Binding-site contacts:
Ligand atom C11 contacts residue GLN262 of chain 1.A at 3.5 Å.
Ligand atom O6 contacts residue TYR20 of chain 1.A at 3.5 Å (h-bond).
Ligand atom N4 contacts residue PHE182 of chain 1.A at 3.6 Å.
Ligand atom O3 contacts residue GLY220 of chain 1.A at 3.5 Å.
Ligand atom O2 contacts residue ASP181 of chain 1.A at 3.7 Å.
Ligand atom S1 contacts residue ASP181 of chain 1.A at 3.5 Å (salt-bridge).
Ligand atom C16 contacts residue ASP48 of chain 1.A at 3.5 Å.
Ligand atom C13 contacts residue ASP48 of chain 1.A at 3.5 Å.
Ligand atom N1 contacts residue ASP181 of chain 1.A at 2.8 Å (salt-bridge).
Ligand atom O1 contacts residue GLY218 of chain 1.A at 3.7 Å.
Ligand atom O3 contacts residue CYS215 of chain 1.A at 3.5 Å (h-bond).
Ligand atom C2 contacts residue ALA217 of chain 1.A at 3.6 Å (hydrophobic).
Ligand atom C5 contacts residue PHE182 of chain 1.A at 3.5 Å (hydrophobic).
Ligand atom O2 contacts residue ALA217 of chain 1.A at 3.0 Å (h-bond).
Ligand atom O1 contacts residue CYS215 of chain 1.A at 3.4 Å (h-bond).
Ligand atom C4 contacts residue ASP181 of chain 1.A at 3.5 Å.
Ligand atom S1 contacts residue CYS215 of chain 1.A at 3.5 Å (h-bond).
Ligand atom C7 contacts residue TYR46 of chain 1.A at 3.5 Å (hydrophobic).
Ligand atom O2 contacts residue ARG221 of chain 1.A at 3.2 Å (salt-bridge).
Ligand atom O3 contacts residue ARG221 of chain 1.A at 3.0 Å (salt-bridge).
Ligand atom O6 contacts residue GLN262 of chain 1.A at 3.0 Å (h-bond).
Ligand atom O1 contacts residue GLY220 of chain 1.A at 2.9 Å (h-bond).
Ligand atom O5 contacts residue ARG254 of chain 1.A at 2.8 Å (salt-bridge).
Ligand atom O5 contacts residue ARG24 of chain 1.A at 3.6 Å.
Ligand atom C6 contacts residue ALA217 of chain 1.A at 3.7 Å (hydrophobic).
Ligand atom C6 contacts residue PHE182 of chain 1.A at 3.7 Å (hydrophobic).
Ligand atom C20 contacts residue PHE182 of chain 1.A at 3.5 Å (hydrophobic).
Ligand atom O1 contacts residue ALA217 of chain 1.A at 3.3 Å.
Ligand atom O6 contacts residue ARG254 of chain 1.A at 2.8 Å (salt-bridge).
Ligand atom C2 contacts residue PHE182 of chain 1.A at 3.4 Å (hydrophobic).
Ligand atom C5 contacts residue ASP181 of chain 1.A at 3.6 Å.
Ligand atom O7 contacts residue ARG24 of chain 1.A at 2.8 Å (salt-bridge).
Ligand atom O7 contacts residue TYR20 of chain 1.A at 3.4 Å (h-bond).
Ligand atom O1 contacts residue ILE219 of chain 1.A at 3.4 Å (h-bond).
Ligand atom O6 contacts residue GLY259 of chain 1.A at 3.5 Å.
Ligand atom C1 contacts residue TYR46 of chain 1.A at 3.5 Å (hydrophobic).
Ligand atom O3 contacts residue ASP181 of chain 1.A at 3.4 Å (salt-bridge).
Ligand atom O2 contacts residue SER216 of chain 1.A at 3.0 Å (h-bond).
Ligand atom O2 contacts residue CYS215 of chain 1.A at 3.5 Å (h-bond).
Ligand atom C15 contacts residue GLY259 of chain 1.A at 3.6 Å.

Sequence of chain 1.A:
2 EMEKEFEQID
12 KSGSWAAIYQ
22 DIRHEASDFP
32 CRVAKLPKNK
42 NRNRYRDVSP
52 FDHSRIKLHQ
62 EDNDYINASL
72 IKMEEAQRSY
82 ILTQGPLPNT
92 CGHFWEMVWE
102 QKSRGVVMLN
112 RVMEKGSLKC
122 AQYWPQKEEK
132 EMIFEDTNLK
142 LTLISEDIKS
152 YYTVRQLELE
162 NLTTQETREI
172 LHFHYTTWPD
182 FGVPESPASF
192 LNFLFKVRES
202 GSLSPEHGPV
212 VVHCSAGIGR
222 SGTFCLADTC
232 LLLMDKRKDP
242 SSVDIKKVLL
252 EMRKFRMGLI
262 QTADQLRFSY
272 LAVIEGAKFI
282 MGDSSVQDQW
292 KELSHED

A protein and the small-molecule ligand that binds it are described below.
Small molecule (SMILES): CNC(=O)[C@@H]1Cc2ccc(NS(=O)(=O)O)cc2CN1C(=O)CCc1cccc(NS(=O)(=O)O)c1